Binding-site contacts:
Ligand atom O09 contacts residue THR297 of chain 1.F at 4.5 Å.
Ligand atom C10 contacts residue TRP296 of chain 1.F at 4.1 Å (hydrophobic).
Ligand atom C02 contacts residue PHE244 of chain 1.F at 4.2 Å (hydrophobic).
Ligand atom O09 contacts residue TRP296 of chain 1.F at 3.5 Å.
Ligand atom C06 contacts residue THR293 of chain 1.F at 4.4 Å.
Ligand atom C10 contacts residue THR293 of chain 1.F at 3.8 Å.
Ligand atom C08 contacts residue THR293 of chain 1.F at 4.0 Å.
Ligand atom C01 contacts residue PHE244 of chain 1.F at 3.3 Å (hydrophobic).
Ligand atom C17 contacts residue THR292 of chain 1.F at 4.2 Å.
Ligand atom C85 contacts residue PHE244 of chain 1.F at 3.9 Å (hydrophobic).
Ligand atom O09 contacts residue THR293 of chain 1.F at 4.0 Å.
Ligand atom C11 contacts residue THR293 of chain 1.F at 3.4 Å.
Ligand atom C07 contacts residue THR293 of chain 1.F at 3.3 Å.
Ligand atom O82 contacts residue TRP296 of chain 1.F at 4.0 Å.
Ligand atom C03 contacts residue PHE300 of chain 1.F at 4.5 Å (hydrophobic).
Ligand atom O84 contacts residue THR297 of chain 1.F at 4.1 Å.
Ligand atom C01 contacts residue PHE300 of chain 1.F at 3.6 Å (hydrophobic).
Ligand atom C08 contacts residue TRP296 of chain 1.F at 4.3 Å (hydrophobic).
Ligand atom C12 contacts residue THR293 of chain 1.F at 3.9 Å.
Ligand atom C13 contacts residue THR293 of chain 1.F at 4.1 Å.

The small molecule below binds the protein below.
Small molecule (SMILES): C[C@@H]1CC[C@@]2(OC1)O[C@H]1[C@@H](O)[C@H]3[C@@H]4CC[C@H]5C[C@@H](O[C@@H]6O[C@H](CO)[C@H](O[C@@H]7O[C@H](CO)[C@@H](O)[C@H](O[C@@H]8OC[C@@H](O)[C@H](O)[C@H]8O)[C@H]7O[C@@H]7O[C@H](CO)[C@H](O)[C@H](O[C@@H]8O[C@H](CO)[C@@H](O)[C@H](O)[C@H]8O)[C@H]7O)[C@H](O)[C@H]6O)[C@H](O)C[C@]5(C)[C@H]4CC[C@]3(C)[C@H]1[C@@H]2C

Sequence of chain 1.F:
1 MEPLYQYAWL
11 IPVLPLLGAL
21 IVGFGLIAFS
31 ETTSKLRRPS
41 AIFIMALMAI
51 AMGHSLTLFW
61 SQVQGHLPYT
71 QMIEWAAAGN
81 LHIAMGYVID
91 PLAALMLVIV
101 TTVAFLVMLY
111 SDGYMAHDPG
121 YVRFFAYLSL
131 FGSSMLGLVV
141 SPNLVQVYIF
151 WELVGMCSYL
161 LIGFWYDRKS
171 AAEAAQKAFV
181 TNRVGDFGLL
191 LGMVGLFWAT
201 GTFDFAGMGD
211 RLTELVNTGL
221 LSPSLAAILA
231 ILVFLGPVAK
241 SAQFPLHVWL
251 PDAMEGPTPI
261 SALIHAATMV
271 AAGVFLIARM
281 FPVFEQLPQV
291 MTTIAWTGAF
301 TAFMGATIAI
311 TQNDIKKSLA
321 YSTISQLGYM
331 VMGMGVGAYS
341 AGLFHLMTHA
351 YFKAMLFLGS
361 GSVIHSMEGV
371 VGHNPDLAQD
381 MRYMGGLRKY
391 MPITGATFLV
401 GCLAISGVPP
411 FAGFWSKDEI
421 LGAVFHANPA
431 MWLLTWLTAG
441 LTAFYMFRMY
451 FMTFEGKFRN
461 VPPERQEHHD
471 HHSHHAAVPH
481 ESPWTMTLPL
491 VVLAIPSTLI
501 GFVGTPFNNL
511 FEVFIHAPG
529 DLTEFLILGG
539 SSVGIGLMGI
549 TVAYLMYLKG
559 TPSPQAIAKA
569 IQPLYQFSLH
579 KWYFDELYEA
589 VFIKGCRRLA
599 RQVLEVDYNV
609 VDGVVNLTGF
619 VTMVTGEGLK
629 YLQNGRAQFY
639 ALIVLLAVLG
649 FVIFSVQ